Binding-site contacts:
Ligand atom O01 contacts residue MET102 of chain 1.B at 2.7 Å (h-bond).
Ligand atom C16 contacts residue GLY30 of chain 1.B at 3.5 Å.
Ligand atom C18 contacts residue THR163 of chain 1.B at 3.6 Å.
Ligand atom N23 contacts residue MET102 of chain 1.B at 3.4 Å (h-bond).
Ligand atom C20 contacts residue THR163 of chain 1.B at 3.6 Å.
Ligand atom C20 contacts residue LEU153 of chain 1.B at 3.3 Å (hydrophobic).
Ligand atom N40 contacts residue LEU27 of chain 1.B at 3.5 Å.
Ligand atom O01 contacts residue ALA52 of chain 1.B at 3.1 Å.
Ligand atom C10 contacts residue SER29 of chain 1.B at 3.6 Å.
Ligand atom C39 contacts residue LEU27 of chain 1.B at 3.6 Å (hydrophobic).
Ligand atom N40 contacts residue MET102 of chain 1.B at 2.6 Å (h-bond).
Ligand atom N33 contacts residue ASP109 of chain 1.B at 3.4 Å (salt-bridge).
Ligand atom C22 contacts residue LEU153 of chain 1.B at 3.3 Å (hydrophobic).
Ligand atom C03 contacts residue LEU153 of chain 1.B at 3.6 Å (hydrophobic).
Ligand atom C13 contacts residue CYS106 of chain 1.B at 3.5 Å (hydrophobic).
Ligand atom C09 contacts residue SER29 of chain 1.B at 3.5 Å.
Ligand atom N19 contacts residue THR163 of chain 1.B at 3.0 Å (h-bond).
Ligand atom C32 contacts residue ASP109 of chain 1.B at 3.0 Å.
Ligand atom C39 contacts residue MET102 of chain 1.B at 3.4 Å (hydrophobic).
Ligand atom C32 contacts residue CYS106 of chain 1.B at 3.5 Å (hydrophobic).
Ligand atom C38 contacts residue PRO103 of chain 1.B at 3.3 Å (hydrophobic).
Ligand atom O01 contacts residue LEU101 of chain 1.B at 3.1 Å.
Ligand atom C18 contacts residue LYS54 of chain 1.B at 3.6 Å.
Ligand atom C02 contacts residue MET102 of chain 1.B at 3.6 Å (hydrophobic).
Ligand atom O01 contacts residue GLN100 of chain 1.B at 3.2 Å (h-bond).
Ligand atom C22 contacts residue GLN100 of chain 1.B at 3.4 Å.
Ligand atom C09 contacts residue VAL35 of chain 1.B at 3.5 Å (hydrophobic).
Ligand atom C16 contacts residue ASN151 of chain 1.B at 3.4 Å.
Ligand atom C21 contacts residue MET99 of chain 1.B at 3.5 Å (hydrophobic).
Ligand atom C21 contacts residue THR163 of chain 1.B at 3.5 Å.
Ligand atom C34 contacts residue ASP109 of chain 1.B at 3.2 Å.
Ligand atom C36 contacts residue ASP109 of chain 1.B at 3.2 Å.
Ligand atom C27 contacts residue LEU27 of chain 1.B at 3.3 Å (hydrophobic).
Ligand atom C24 contacts residue MET102 of chain 1.B at 3.3 Å (hydrophobic).
Ligand atom N17 contacts residue ASP164 of chain 1.B at 3.3 Å.
Ligand atom C35 contacts residue ASP109 of chain 1.B at 3.4 Å.
Ligand atom N17 contacts residue LYS54 of chain 1.B at 3.3 Å.
Ligand atom N19 contacts residue LEU153 of chain 1.B at 3.6 Å.
Ligand atom C16 contacts residue ASP164 of chain 1.B at 3.5 Å.
Ligand atom C13 contacts residue LEU153 of chain 1.B at 3.5 Å (hydrophobic).

Sequence of chain 1.B:
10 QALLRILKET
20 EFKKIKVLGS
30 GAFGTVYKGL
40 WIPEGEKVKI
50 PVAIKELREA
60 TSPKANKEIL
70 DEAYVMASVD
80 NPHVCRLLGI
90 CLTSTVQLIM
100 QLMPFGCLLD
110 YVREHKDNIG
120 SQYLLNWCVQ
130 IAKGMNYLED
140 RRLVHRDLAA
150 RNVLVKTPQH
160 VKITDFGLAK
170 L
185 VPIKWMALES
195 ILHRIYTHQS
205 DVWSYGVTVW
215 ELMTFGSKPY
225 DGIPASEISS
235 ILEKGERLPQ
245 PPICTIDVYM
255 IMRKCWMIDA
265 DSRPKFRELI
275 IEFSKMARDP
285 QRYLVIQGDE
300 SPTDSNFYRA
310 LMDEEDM

The small molecule below binds the protein below.
Small molecule (SMILES): Cc1cc2cc(n1)-c1cnn(C)c1OCCC[C@@H](C)CN1/C(=N/C2=O)Nc2ccc(CN3CCN(C)CC3)cc21